Sequence of chain 1.B:
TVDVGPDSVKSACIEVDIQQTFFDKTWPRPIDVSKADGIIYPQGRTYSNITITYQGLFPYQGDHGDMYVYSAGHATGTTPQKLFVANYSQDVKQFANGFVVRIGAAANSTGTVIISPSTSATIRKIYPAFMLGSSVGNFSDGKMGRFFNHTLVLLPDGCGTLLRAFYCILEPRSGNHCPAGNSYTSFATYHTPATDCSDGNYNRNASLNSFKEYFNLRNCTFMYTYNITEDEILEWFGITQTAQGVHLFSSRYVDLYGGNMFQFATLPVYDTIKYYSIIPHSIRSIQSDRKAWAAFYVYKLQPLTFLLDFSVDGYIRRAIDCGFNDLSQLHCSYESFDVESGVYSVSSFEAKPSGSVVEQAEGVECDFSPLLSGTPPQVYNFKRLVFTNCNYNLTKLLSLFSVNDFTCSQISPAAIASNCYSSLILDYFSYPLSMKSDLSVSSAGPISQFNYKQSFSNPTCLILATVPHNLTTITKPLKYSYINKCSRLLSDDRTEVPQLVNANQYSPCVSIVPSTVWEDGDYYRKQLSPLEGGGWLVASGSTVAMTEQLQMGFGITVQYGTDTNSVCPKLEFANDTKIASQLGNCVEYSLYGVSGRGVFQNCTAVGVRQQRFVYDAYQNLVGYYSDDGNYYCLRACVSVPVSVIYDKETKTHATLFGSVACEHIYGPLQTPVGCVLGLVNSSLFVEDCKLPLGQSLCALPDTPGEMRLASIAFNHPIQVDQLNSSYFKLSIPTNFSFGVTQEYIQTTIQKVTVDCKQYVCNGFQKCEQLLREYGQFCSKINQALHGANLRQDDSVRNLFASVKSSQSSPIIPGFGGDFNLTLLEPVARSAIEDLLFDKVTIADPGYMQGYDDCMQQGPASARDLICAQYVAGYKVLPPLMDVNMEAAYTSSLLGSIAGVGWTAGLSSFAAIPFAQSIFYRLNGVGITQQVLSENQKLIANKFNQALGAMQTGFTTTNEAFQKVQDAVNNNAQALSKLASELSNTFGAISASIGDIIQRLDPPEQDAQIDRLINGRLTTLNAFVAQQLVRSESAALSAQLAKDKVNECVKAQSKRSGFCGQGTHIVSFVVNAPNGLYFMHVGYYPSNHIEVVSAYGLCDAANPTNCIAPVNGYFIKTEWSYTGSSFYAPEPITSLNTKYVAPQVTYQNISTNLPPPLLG

A protein and the small-molecule ligand that binds it are described below.
Small molecule (SMILES): CC(=O)N[C@@H]1[C@@H](O)[C@H](O)[C@@H](CO)O[C@H]1O

Binding-site contacts:
Ligand atom O5 contacts residue ASN606 of chain 1.B at 2.5 Å (h-bond).
Ligand atom C5 contacts residue ASN606 of chain 1.B at 3.8 Å.
Ligand atom C6 contacts residue ASN606 of chain 1.B at 4.5 Å.
Ligand atom N2 contacts residue ASN606 of chain 1.B at 2.8 Å (h-bond).
Ligand atom C4 contacts residue ASN606 of chain 1.B at 4.3 Å.
Ligand atom C7 contacts residue ASN606 of chain 1.B at 3.4 Å.
Ligand atom C8 contacts residue ASN606 of chain 1.B at 4.4 Å.
Ligand atom C1 contacts residue ASN606 of chain 1.B at 1.5 Å.
Ligand atom O7 contacts residue ASN606 of chain 1.B at 3.8 Å.
Ligand atom C2 contacts residue ASN606 of chain 1.B at 2.5 Å.
Ligand atom C3 contacts residue ASN606 of chain 1.B at 3.8 Å.